Binding-site contacts:
Ligand atom O7 contacts residue ASN318 of chain 1.B at 3.6 Å.
Ligand atom C7 contacts residue PRO566 of chain 1.B at 4.5 Å (hydrophobic).
Ligand atom C5 contacts residue ASN318 of chain 1.B at 3.7 Å.
Ligand atom C8 contacts residue GLN567 of chain 1.B at 4.5 Å.
Ligand atom C1 contacts residue ASN318 of chain 1.B at 1.4 Å.
Ligand atom C2 contacts residue GLN567 of chain 1.B at 3.8 Å.
Ligand atom C1 contacts residue GLN567 of chain 1.B at 4.3 Å.
Ligand atom C7 contacts residue ASN318 of chain 1.B at 3.4 Å.
Ligand atom O3 contacts residue GLN567 of chain 1.B at 3.7 Å.
Ligand atom C2 contacts residue ASN318 of chain 1.B at 2.5 Å.
Ligand atom C3 contacts residue ASN318 of chain 1.B at 3.8 Å.
Ligand atom N2 contacts residue ASN318 of chain 1.B at 2.9 Å (h-bond).
Ligand atom C7 contacts residue GLN567 of chain 1.B at 4.3 Å.
Ligand atom O5 contacts residue ASN318 of chain 1.B at 2.4 Å (h-bond).
Ligand atom C3 contacts residue GLN567 of chain 1.B at 3.3 Å.
Ligand atom C4 contacts residue ASN318 of chain 1.B at 4.2 Å.
Ligand atom N2 contacts residue GLN567 of chain 1.B at 3.3 Å (h-bond).
Ligand atom N2 contacts residue PRO566 of chain 1.B at 4.1 Å.
Ligand atom C8 contacts residue PRO566 of chain 1.B at 3.7 Å (hydrophobic).

Sequence of chain 1.B:
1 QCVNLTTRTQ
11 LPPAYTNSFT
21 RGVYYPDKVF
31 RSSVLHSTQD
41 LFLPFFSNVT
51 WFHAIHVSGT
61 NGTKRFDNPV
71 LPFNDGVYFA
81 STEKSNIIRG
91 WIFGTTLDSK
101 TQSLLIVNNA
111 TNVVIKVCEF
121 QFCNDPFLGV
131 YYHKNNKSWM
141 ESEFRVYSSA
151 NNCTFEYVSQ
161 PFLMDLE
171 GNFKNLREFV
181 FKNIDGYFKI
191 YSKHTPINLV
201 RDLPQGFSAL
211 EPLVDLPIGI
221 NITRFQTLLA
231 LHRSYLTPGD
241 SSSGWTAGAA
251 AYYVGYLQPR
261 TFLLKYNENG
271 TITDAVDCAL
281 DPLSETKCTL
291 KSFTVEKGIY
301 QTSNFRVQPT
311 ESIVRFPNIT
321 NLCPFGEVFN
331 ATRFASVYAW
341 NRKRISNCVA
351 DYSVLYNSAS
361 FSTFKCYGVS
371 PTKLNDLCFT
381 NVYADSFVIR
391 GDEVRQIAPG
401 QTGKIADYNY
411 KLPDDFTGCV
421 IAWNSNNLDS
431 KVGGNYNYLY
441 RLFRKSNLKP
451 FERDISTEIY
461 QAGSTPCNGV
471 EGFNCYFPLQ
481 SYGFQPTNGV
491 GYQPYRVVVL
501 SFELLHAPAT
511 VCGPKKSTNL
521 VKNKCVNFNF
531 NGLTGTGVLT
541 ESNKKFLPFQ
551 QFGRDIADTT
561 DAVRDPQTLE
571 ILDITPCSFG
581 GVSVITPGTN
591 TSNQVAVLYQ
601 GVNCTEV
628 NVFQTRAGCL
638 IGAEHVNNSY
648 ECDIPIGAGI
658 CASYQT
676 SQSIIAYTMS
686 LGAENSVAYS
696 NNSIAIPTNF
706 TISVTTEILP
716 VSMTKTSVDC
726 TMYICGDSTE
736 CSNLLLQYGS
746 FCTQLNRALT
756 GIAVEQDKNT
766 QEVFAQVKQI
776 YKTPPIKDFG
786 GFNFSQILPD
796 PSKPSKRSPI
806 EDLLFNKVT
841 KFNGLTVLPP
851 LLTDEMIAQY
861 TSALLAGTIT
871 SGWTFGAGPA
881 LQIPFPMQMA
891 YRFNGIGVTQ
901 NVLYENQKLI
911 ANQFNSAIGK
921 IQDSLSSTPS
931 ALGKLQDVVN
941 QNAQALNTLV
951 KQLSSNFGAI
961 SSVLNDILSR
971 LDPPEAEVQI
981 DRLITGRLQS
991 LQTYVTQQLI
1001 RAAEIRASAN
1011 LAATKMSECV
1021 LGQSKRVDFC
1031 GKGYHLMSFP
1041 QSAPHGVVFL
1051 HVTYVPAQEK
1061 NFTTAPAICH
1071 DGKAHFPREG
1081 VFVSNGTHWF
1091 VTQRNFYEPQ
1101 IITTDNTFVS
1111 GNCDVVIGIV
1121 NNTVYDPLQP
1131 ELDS

A small-molecule ligand and the protein it binds are described below.
Small molecule (SMILES): CC(=O)N[C@@H]1[C@@H](O)[C@H](O)[C@@H](CO)O[C@H]1O